Binding-site contacts:
Ligand atom O7 contacts residue ASN28 of chain 3.A at 3.2 Å (h-bond).
Ligand atom C6 contacts residue THR30 of chain 3.A at 3.1 Å.
Ligand atom C8 contacts residue ASN28 of chain 3.A at 4.4 Å.
Ligand atom C6 contacts residue ALA29 of chain 3.A at 3.9 Å (hydrophobic).
Ligand atom O6 contacts residue THR30 of chain 3.A at 3.0 Å (h-bond).
Ligand atom O6 contacts residue ALA29 of chain 3.A at 3.3 Å (h-bond).
Ligand atom C7 contacts residue ASN28 of chain 3.A at 3.2 Å.
Ligand atom C4 contacts residue ASN28 of chain 3.A at 4.3 Å.
Ligand atom N2 contacts residue ASN28 of chain 3.A at 3.0 Å (h-bond).
Ligand atom C5 contacts residue ASN28 of chain 3.A at 3.7 Å.
Ligand atom C3 contacts residue ASN28 of chain 3.A at 3.9 Å.
Ligand atom C1 contacts residue ASN28 of chain 3.A at 1.5 Å.
Ligand atom C5 contacts residue ALA29 of chain 3.A at 4.3 Å (hydrophobic).
Ligand atom C2 contacts residue ASN28 of chain 3.A at 2.5 Å.
Ligand atom O5 contacts residue ALA29 of chain 3.A at 3.8 Å.
Ligand atom O5 contacts residue ASN28 of chain 3.A at 2.4 Å (h-bond).
Ligand atom O5 contacts residue THR309 of chain 3.A at 4.2 Å.

A protein and the small-molecule ligand that binds it are described below.
Small molecule (SMILES): CC(=O)N[C@@H]1[C@@H](O)[C@H](O)[C@@H](CO)O[C@H]1O

Sequence of chain 3.A:
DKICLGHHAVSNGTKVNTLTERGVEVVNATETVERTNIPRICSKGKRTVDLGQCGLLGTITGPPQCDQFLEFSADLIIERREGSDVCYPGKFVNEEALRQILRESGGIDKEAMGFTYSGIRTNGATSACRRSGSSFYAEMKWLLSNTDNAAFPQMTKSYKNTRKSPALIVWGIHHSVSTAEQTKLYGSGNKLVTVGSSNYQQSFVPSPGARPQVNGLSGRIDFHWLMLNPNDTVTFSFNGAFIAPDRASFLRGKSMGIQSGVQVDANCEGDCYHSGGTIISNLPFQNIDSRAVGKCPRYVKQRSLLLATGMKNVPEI